Binding-site contacts:
Ligand atom O5 contacts residue ASP118 of chain 1.A at 3.4 Å (salt-bridge).
Ligand atom O1 contacts residue ASP118 of chain 1.A at 2.7 Å (salt-bridge).
Ligand atom O4 contacts residue GLU120 of chain 1.A at 4.3 Å.
Ligand atom O4 contacts residue LYS256 of chain 1.A at 4.5 Å.
Ligand atom O5 contacts residue GLU120 of chain 1.A at 4.3 Å.
Ligand atom O1 contacts residue LYS33 of chain 1.A at 3.5 Å (salt-bridge).
Ligand atom C5 contacts residue GLY119 of chain 1.A at 3.8 Å.
Ligand atom C1 contacts residue LYS33 of chain 1.A at 4.1 Å.
Ligand atom C2 contacts residue LYS256 of chain 1.A at 4.5 Å.
Ligand atom O3 contacts residue LYS256 of chain 1.A at 4.5 Å.
Ligand atom C3 contacts residue LYS256 of chain 1.A at 4.0 Å.
Ligand atom C1 contacts residue GLU120 of chain 1.A at 4.1 Å.
Ligand atom C4 contacts residue GLU120 of chain 1.A at 4.5 Å.
Ligand atom C1 contacts residue ASP118 of chain 1.A at 3.2 Å.
Ligand atom O1 contacts residue GLY119 of chain 1.A at 4.4 Å.
Ligand atom O5 contacts residue GLY119 of chain 1.A at 3.8 Å.
Ligand atom C5 contacts residue GLU120 of chain 1.A at 3.6 Å.
Ligand atom C2 contacts residue LYS33 of chain 1.A at 4.3 Å.
Ligand atom O2 contacts residue LYS256 of chain 1.A at 4.0 Å.
Ligand atom O2 contacts residue LYS33 of chain 1.A at 3.3 Å.
Ligand atom C5 contacts residue ASP118 of chain 1.A at 4.3 Å.

The small molecule below binds the protein below.
Small molecule (SMILES): O[C@@H]1[C@@H](O)[C@H](O)OC[C@H]1O

Sequence of chain 1.A:
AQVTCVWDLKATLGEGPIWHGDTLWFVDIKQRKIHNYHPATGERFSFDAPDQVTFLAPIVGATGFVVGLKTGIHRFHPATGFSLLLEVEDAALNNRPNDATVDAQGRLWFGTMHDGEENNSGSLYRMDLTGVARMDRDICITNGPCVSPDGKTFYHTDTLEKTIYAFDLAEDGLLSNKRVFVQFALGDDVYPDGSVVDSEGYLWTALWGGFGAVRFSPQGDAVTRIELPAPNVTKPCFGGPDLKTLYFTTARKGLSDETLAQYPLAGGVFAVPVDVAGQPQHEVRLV